A small-molecule ligand and the protein it binds are described below.
Small molecule (SMILES): CSCC[C@H](NC(=O)[C@@H](NC(=O)[C@H](CCC(=O)O)NC(=O)[C@H](CCSC)NC(=O)[C@H](CC(N)=O)NC(=O)[C@H](CCC(=O)O)NC(=O)[C@H](CC(=O)O)NC(=O)[C@H](CO)NC(=O)[C@H](C)N)[C@@H](C)O)C(=O)O

Binding-site contacts:
Ligand atom N contacts residue TYR171 of chain 1.E at 2.7 Å (h-bond).
Ligand atom OE1 contacts residue LYS146 of chain 1.E at 3.4 Å.
Ligand atom OG1 contacts residue LYS146 of chain 1.E at 3.2 Å (salt-bridge).
Ligand atom ND2 contacts residue TRP73 of chain 1.E at 3.4 Å.
Ligand atom C contacts residue TYR7 of chain 1.E at 3.4 Å (hydrophobic).
Ligand atom N contacts residue TYR7 of chain 1.E at 3.2 Å (h-bond).
Ligand atom OD2 contacts residue HIS155 of chain 1.E at 3.0 Å.
Ligand atom CG contacts residue HIS155 of chain 1.E at 3.0 Å.
Ligand atom O contacts residue TYR159 of chain 1.E at 2.7 Å (h-bond).
Ligand atom CA contacts residue TYR171 of chain 1.E at 3.4 Å (hydrophobic).
Ligand atom N contacts residue GLN70 of chain 1.E at 2.9 Å (h-bond).
Ligand atom OXT contacts residue TYR84 of chain 1.E at 2.8 Å (h-bond).
Ligand atom OG contacts residue GLU63 of chain 1.E at 2.8 Å (salt-bridge).
Ligand atom ND2 contacts residue GLN97 of chain 1.E at 2.8 Å (h-bond).
Ligand atom OD2 contacts residue TYR159 of chain 1.E at 3.3 Å.
Ligand atom OD1 contacts residue HIS155 of chain 1.E at 3.3 Å (h-bond).
Ligand atom OD1 contacts residue GLN97 of chain 1.E at 2.9 Å (h-bond).
Ligand atom CB contacts residue TRP73 of chain 1.E at 3.4 Å (hydrophobic).
Ligand atom CB contacts residue TYR156 of chain 1.E at 3.2 Å (hydrophobic).
Ligand atom OXT contacts residue THR143 of chain 1.E at 3.4 Å (h-bond).
Ligand atom CA contacts residue TRP73 of chain 1.E at 3.4 Å (hydrophobic).
Ligand atom O contacts residue LYS146 of chain 1.E at 3.0 Å (salt-bridge).
Ligand atom O contacts residue HIS155 of chain 1.E at 2.9 Å.
Ligand atom C contacts residue TRP73 of chain 1.E at 3.4 Å (hydrophobic).
Ligand atom N contacts residue TYR7 of chain 1.E at 3.4 Å (h-bond).
Ligand atom O contacts residue TYR84 of chain 1.E at 3.0 Å (h-bond).
Ligand atom O contacts residue TRP147 of chain 1.E at 3.2 Å (h-bond).
Ligand atom OG contacts residue TYR45 of chain 1.E at 3.4 Å (h-bond).
Ligand atom N contacts residue GLU63 of chain 1.E at 3.2 Å (salt-bridge).
Ligand atom O contacts residue LYS66 of chain 1.E at 2.7 Å (salt-bridge).
Ligand atom O contacts residue ASN80 of chain 1.E at 2.7 Å (h-bond).
Ligand atom CA contacts residue TYR7 of chain 1.E at 3.3 Å (hydrophobic).
Ligand atom N contacts residue TYR156 of chain 1.E at 3.3 Å (h-bond).
Ligand atom C contacts residue TYR84 of chain 1.E at 3.2 Å (hydrophobic).
Ligand atom CA contacts residue TYR156 of chain 1.E at 3.4 Å (hydrophobic).
Ligand atom ND2 contacts residue GLN70 of chain 1.E at 3.3 Å (h-bond).
Ligand atom O contacts residue TRP73 of chain 1.E at 3.2 Å (h-bond).
Ligand atom N contacts residue SER77 of chain 1.E at 2.8 Å (h-bond).
Ligand atom O contacts residue TRP147 of chain 1.E at 2.6 Å (h-bond).
Ligand atom O contacts residue TRP73 of chain 1.E at 3.0 Å (h-bond).

Sequence of chain 1.E:
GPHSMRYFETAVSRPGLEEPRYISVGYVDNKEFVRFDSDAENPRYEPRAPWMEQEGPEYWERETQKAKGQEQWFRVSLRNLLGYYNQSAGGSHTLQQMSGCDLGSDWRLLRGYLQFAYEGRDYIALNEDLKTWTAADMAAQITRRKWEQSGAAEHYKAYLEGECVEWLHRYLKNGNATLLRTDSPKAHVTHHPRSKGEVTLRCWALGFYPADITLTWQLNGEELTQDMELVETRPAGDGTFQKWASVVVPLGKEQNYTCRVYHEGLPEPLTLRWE